Binding-site contacts:
Ligand atom O4 contacts residue ARG270 of chain 1.B at 3.8 Å.
Ligand atom O51 contacts residue LYS569 of chain 1.B at 3.7 Å.
Ligand atom O11 contacts residue ARG568 of chain 1.B at 3.0 Å (salt-bridge).
Ligand atom C5 contacts residue ARG270 of chain 1.B at 4.1 Å.
Ligand atom O42 contacts residue ARG270 of chain 1.B at 3.5 Å (salt-bridge).
Ligand atom O5 contacts residue LYS569 of chain 1.B at 3.0 Å (salt-bridge).
Ligand atom C5 contacts residue LYS569 of chain 1.B at 4.0 Å.
Ligand atom C4 contacts residue LYS569 of chain 1.B at 4.2 Å.
Ligand atom O53 contacts residue LYS507 of chain 1.B at 4.2 Å.
Ligand atom O3 contacts residue ARG568 of chain 1.B at 3.7 Å.
Ligand atom O6 contacts residue ARG503 of chain 1.B at 3.6 Å.
Ligand atom O53 contacts residue TYR567 of chain 1.B at 2.5 Å (h-bond).
Ligand atom P4 contacts residue LEU269 of chain 1.B at 4.0 Å.
Ligand atom O43 contacts residue THR268 of chain 1.B at 3.1 Å (h-bond).
Ligand atom O4 contacts residue THR268 of chain 1.B at 4.0 Å.
Ligand atom O51 contacts residue ARG510 of chain 1.B at 3.1 Å (salt-bridge).
Ligand atom P5 contacts residue ARG270 of chain 1.B at 3.7 Å.
Ligand atom O53 contacts residue ARG503 of chain 1.B at 3.5 Å (salt-bridge).
Ligand atom P5 contacts residue TYR567 of chain 1.B at 3.5 Å.
Ligand atom O42 contacts residue LEU269 of chain 1.B at 2.5 Å (h-bond).
Ligand atom P1 contacts residue ARG568 of chain 1.B at 3.4 Å.
Ligand atom O42 contacts residue ARG266 of chain 1.B at 3.5 Å (salt-bridge).
Ligand atom O52 contacts residue ARG270 of chain 1.B at 2.5 Å (salt-bridge).
Ligand atom O41 contacts residue ARG266 of chain 1.B at 3.0 Å (salt-bridge).
Ligand atom P5 contacts residue LYS507 of chain 1.B at 3.7 Å.
Ligand atom P5 contacts residue LYS569 of chain 1.B at 4.0 Å.
Ligand atom O53 contacts residue ARG270 of chain 1.B at 3.8 Å.
Ligand atom P4 contacts residue ARG266 of chain 1.B at 3.1 Å.
Ligand atom O51 contacts residue TYR567 of chain 1.B at 3.3 Å (h-bond).
Ligand atom O1 contacts residue ARG568 of chain 1.B at 3.1 Å (salt-bridge).
Ligand atom O6 contacts residue TYR567 of chain 1.B at 3.8 Å.
Ligand atom O51 contacts residue LYS507 of chain 1.B at 3.0 Å (salt-bridge).
Ligand atom O12 contacts residue ARG568 of chain 1.B at 3.7 Å.
Ligand atom O41 contacts residue LYS569 of chain 1.B at 4.3 Å.
Ligand atom O41 contacts residue ARG411 of chain 1.B at 4.1 Å.
Ligand atom O43 contacts residue ARG266 of chain 1.B at 2.4 Å (salt-bridge).
Ligand atom C6 contacts residue LYS569 of chain 1.B at 4.3 Å.
Ligand atom O52 contacts residue LYS507 of chain 1.B at 3.1 Å (salt-bridge).
Ligand atom P4 contacts residue THR268 of chain 1.B at 3.1 Å.
Ligand atom O42 contacts residue THR268 of chain 1.B at 2.1 Å (h-bond).

Sequence of chain 1.B:
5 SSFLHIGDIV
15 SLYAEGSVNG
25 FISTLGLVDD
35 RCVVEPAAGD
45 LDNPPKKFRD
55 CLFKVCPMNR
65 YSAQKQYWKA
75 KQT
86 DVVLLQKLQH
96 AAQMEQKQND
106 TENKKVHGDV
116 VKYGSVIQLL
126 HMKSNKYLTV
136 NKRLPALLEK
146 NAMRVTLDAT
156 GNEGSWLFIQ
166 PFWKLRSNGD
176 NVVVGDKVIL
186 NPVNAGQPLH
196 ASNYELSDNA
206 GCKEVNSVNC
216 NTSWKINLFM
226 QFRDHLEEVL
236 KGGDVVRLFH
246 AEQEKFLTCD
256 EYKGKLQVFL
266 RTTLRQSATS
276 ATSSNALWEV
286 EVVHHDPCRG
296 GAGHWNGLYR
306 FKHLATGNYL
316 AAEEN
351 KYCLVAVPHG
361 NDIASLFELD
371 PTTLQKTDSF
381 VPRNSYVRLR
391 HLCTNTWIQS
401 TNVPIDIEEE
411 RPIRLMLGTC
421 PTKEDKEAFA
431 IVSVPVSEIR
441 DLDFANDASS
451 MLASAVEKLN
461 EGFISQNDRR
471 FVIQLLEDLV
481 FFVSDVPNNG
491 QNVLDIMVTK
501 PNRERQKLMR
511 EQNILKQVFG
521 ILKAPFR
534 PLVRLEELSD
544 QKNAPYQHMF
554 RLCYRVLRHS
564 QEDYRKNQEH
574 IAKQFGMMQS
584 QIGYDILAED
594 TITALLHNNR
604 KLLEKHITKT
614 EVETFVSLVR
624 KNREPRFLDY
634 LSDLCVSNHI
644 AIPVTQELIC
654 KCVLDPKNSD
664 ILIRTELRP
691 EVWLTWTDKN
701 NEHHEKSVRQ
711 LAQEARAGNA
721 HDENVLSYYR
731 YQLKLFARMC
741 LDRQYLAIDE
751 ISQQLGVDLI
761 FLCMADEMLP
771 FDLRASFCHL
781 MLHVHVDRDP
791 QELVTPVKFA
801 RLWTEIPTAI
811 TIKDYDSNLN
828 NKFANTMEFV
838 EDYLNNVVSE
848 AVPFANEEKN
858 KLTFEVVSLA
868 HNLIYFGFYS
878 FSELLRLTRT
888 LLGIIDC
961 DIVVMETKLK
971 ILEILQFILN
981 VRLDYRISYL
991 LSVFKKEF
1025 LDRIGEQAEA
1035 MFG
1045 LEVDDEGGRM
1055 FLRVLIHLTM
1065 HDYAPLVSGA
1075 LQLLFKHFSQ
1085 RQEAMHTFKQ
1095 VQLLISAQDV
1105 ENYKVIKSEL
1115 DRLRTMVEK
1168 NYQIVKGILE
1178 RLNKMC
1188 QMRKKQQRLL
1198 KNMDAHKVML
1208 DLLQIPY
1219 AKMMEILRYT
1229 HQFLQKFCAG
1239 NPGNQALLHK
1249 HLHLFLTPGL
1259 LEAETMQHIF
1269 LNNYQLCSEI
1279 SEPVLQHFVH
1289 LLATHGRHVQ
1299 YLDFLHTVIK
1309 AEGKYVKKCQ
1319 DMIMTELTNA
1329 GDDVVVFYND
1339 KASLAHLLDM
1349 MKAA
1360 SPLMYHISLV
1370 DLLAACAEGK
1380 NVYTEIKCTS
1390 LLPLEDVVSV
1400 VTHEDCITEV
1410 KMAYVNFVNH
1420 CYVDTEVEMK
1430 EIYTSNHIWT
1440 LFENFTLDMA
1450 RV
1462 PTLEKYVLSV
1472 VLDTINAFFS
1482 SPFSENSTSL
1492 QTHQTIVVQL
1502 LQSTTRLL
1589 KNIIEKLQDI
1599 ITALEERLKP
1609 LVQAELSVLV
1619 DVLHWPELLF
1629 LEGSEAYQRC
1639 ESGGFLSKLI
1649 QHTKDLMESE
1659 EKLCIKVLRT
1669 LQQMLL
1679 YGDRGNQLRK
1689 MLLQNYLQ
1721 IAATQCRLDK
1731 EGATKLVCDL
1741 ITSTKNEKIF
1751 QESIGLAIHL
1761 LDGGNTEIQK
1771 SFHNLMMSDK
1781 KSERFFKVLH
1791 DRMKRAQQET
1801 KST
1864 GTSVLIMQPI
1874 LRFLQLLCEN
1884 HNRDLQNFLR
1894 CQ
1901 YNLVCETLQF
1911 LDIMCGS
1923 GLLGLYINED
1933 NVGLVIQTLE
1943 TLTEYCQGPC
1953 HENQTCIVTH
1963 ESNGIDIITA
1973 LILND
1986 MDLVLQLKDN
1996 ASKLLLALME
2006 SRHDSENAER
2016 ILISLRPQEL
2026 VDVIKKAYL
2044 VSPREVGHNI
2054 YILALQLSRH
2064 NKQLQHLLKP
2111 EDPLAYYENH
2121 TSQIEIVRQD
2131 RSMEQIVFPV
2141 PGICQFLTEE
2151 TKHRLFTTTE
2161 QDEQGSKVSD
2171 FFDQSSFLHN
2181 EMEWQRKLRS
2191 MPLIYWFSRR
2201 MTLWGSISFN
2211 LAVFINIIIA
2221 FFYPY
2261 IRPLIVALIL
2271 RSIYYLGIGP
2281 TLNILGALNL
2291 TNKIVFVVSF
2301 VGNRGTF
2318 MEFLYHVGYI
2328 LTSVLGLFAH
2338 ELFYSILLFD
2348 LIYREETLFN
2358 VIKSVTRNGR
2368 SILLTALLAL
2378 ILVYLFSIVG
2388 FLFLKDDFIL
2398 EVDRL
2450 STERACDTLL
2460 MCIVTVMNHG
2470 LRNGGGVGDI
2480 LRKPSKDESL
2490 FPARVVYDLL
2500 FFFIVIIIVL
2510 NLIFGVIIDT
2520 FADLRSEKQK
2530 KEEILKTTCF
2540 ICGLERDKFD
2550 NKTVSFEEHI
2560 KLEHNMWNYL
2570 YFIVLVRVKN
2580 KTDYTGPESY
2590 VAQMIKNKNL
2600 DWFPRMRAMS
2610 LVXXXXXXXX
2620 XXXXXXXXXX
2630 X

A protein and the small-molecule ligand that binds it are described below.
Small molecule (SMILES): O=P(O)(O)O[C@@H]1[C@H](O)[C@H](O)[C@@H](OP(=O)(O)O)[C@H](OP(=O)(O)O)[C@H]1O